The protein below binds the small molecule below.
Small molecule (SMILES): CC(=O)N[C@H]1[C@H](O[C@H]2[C@H](O)[C@@H](NC(C)=O)CO[C@@H]2CO)O[C@H](CO)[C@@H](O)[C@@H]1O

Sequence of chain 4.A:
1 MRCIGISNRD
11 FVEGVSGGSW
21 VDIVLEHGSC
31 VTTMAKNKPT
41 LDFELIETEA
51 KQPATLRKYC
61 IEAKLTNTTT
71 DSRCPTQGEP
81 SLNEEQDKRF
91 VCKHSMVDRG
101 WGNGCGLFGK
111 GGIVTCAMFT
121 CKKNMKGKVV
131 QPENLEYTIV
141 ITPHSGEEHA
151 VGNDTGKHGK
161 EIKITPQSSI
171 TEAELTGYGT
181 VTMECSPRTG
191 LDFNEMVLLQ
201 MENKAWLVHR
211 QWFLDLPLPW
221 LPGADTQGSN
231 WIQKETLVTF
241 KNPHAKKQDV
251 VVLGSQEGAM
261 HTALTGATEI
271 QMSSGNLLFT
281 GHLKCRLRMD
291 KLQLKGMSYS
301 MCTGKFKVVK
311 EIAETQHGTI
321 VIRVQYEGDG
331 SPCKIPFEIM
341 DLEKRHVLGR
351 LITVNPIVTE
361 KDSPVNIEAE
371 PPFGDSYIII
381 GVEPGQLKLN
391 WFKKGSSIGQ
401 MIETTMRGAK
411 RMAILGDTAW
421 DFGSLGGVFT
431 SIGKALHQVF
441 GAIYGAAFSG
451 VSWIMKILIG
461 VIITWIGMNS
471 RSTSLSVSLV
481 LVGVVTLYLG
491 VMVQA

Sequence of chain 6.A:
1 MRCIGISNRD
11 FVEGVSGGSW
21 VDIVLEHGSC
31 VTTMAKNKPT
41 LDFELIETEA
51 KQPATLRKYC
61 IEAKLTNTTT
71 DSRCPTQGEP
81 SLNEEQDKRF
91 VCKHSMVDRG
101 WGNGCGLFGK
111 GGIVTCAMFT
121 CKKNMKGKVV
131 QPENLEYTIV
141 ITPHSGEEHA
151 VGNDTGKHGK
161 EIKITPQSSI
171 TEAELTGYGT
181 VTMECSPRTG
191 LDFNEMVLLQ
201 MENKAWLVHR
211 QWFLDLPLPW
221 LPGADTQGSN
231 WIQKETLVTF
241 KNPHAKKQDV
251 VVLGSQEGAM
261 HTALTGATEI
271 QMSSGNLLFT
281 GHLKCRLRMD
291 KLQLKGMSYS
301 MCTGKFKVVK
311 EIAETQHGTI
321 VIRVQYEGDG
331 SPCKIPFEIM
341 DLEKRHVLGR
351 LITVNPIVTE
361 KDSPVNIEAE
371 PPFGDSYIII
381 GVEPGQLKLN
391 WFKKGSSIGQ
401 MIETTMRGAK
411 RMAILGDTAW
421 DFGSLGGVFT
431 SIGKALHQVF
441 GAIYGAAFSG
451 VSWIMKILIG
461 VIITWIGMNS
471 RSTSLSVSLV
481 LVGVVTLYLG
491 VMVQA

Binding-site contacts:
Ligand atom O7 contacts residue HIS149 of chain 4.A at 3.3 Å.
Ligand atom O4 contacts residue HIS149 of chain 4.A at 4.3 Å.
Ligand atom C5 contacts residue GLY156 of chain 4.A at 4.3 Å.
Ligand atom C1 contacts residue HIS149 of chain 4.A at 3.5 Å.
Ligand atom C3 contacts residue HIS149 of chain 4.A at 4.0 Å.
Ligand atom C4 contacts residue ASN153 of chain 4.A at 4.2 Å.
Ligand atom C1 contacts residue HIS158 of chain 4.A at 4.1 Å.
Ligand atom N2 contacts residue HIS149 of chain 4.A at 4.3 Å.
Ligand atom C5 contacts residue THR155 of chain 4.A at 4.0 Å.
Ligand atom C6 contacts residue HIS149 of chain 4.A at 4.3 Å.
Ligand atom C6 contacts residue HIS158 of chain 4.A at 4.2 Å.
Ligand atom C8 contacts residue ASN153 of chain 4.A at 4.4 Å.
Ligand atom C3 contacts residue ASN153 of chain 4.A at 3.9 Å.
Ligand atom O5 contacts residue HIS149 of chain 4.A at 3.6 Å.
Ligand atom C6 contacts residue GLY156 of chain 4.A at 4.0 Å.
Ligand atom O5 contacts residue ASN153 of chain 4.A at 2.2 Å (h-bond).
Ligand atom O5 contacts residue HIS158 of chain 4.A at 3.4 Å.
Ligand atom C5 contacts residue ASN153 of chain 4.A at 3.6 Å.
Ligand atom C5 contacts residue HIS158 of chain 4.A at 4.4 Å.
Ligand atom O3 contacts residue HIS149 of chain 4.A at 4.0 Å.
Ligand atom O5 contacts residue THR155 of chain 4.A at 3.4 Å (h-bond).
Ligand atom N2 contacts residue ASN153 of chain 4.A at 3.1 Å (h-bond).
Ligand atom C1 contacts residue ASN153 of chain 4.A at 1.4 Å.
Ligand atom O6 contacts residue HIS158 of chain 4.A at 4.2 Å.
Ligand atom O5 contacts residue GLY156 of chain 4.A at 4.2 Å.
Ligand atom C5 contacts residue HIS149 of chain 4.A at 3.6 Å.
Ligand atom C2 contacts residue HIS149 of chain 4.A at 3.5 Å.
Ligand atom C2 contacts residue ASN153 of chain 4.A at 2.6 Å.
Ligand atom C4 contacts residue HIS149 of chain 4.A at 3.4 Å.
Ligand atom C7 contacts residue HIS149 of chain 4.A at 4.3 Å.
Ligand atom O6 contacts residue HIS149 of chain 4.A at 3.2 Å.
Ligand atom C1 contacts residue THR155 of chain 4.A at 3.3 Å.
Ligand atom C8 contacts residue GLY102 of chain 6.A at 3.6 Å.
Ligand atom C7 contacts residue ASN153 of chain 4.A at 4.1 Å.